Sequence of chain 1.A:
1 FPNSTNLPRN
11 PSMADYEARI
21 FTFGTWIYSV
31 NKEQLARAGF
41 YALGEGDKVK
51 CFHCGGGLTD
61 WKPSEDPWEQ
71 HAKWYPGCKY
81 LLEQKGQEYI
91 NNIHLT

Binding-site contacts:
Ligand atom CM contacts residue LYS62 of chain 1.A at 3.6 Å.
Ligand atom O contacts residue LEU58 of chain 1.A at 3.3 Å.
Ligand atom CM contacts residue ASP60 of chain 1.A at 3.0 Å.
Ligand atom N contacts residue GLY57 of chain 1.A at 3.2 Å (h-bond).
Ligand atom CD contacts residue TRP74 of chain 1.A at 3.7 Å (hydrophobic).
Ligand atom CE2 contacts residue LYS48 of chain 1.A at 3.7 Å.
Ligand atom CE2 contacts residue VAL49 of chain 1.A at 3.4 Å (hydrophobic).
Ligand atom CA contacts residue LEU58 of chain 1.A at 3.8 Å (hydrophobic).
Ligand atom CE2 contacts residue GLY57 of chain 1.A at 3.5 Å.
Ligand atom O contacts residue THR59 of chain 1.A at 2.7 Å (h-bond).
Ligand atom N contacts residue THR59 of chain 1.A at 2.7 Å (h-bond).
Ligand atom CA contacts residue GLU65 of chain 1.A at 3.5 Å.
Ligand atom CB contacts residue GLY57 of chain 1.A at 3.7 Å.
Ligand atom CZ contacts residue VAL49 of chain 1.A at 3.5 Å (hydrophobic).
Ligand atom CB contacts residue TYR75 of chain 1.A at 3.3 Å (hydrophobic).
Ligand atom CA contacts residue THR59 of chain 1.A at 3.6 Å.
Ligand atom CD2 contacts residue LEU58 of chain 1.A at 3.5 Å (hydrophobic).
Ligand atom C contacts residue THR59 of chain 1.A at 3.5 Å.
Ligand atom CB contacts residue GLU65 of chain 1.A at 3.6 Å.
Ligand atom CB contacts residue THR59 of chain 1.A at 3.7 Å.
Ligand atom C contacts residue GLY57 of chain 1.A at 3.6 Å.
Ligand atom CA contacts residue THR59 of chain 1.A at 3.4 Å.
Ligand atom CM contacts residue GLU65 of chain 1.A at 3.0 Å.
Ligand atom O contacts residue TYR75 of chain 1.A at 3.8 Å.
Ligand atom N contacts residue GLU65 of chain 1.A at 2.4 Å (salt-bridge).
Ligand atom CD contacts residue ASP60 of chain 1.A at 3.8 Å.
Ligand atom CD2 contacts residue GLY57 of chain 1.A at 3.6 Å.
Ligand atom CA contacts residue GLY57 of chain 1.A at 3.1 Å.
Ligand atom CG contacts residue TRP74 of chain 1.A at 3.8 Å (hydrophobic).
Ligand atom O contacts residue TRP74 of chain 1.A at 3.6 Å (h-bond).
Ligand atom CA contacts residue ASP60 of chain 1.A at 3.4 Å.
Ligand atom O contacts residue GLN70 of chain 1.A at 3.5 Å (h-bond).
Ligand atom N contacts residue GLN70 of chain 1.A at 3.5 Å (h-bond).
Ligand atom C contacts residue THR59 of chain 1.A at 3.9 Å.
Ligand atom CB contacts residue GLN70 of chain 1.A at 3.6 Å.
Ligand atom CZ contacts residue LEU43 of chain 1.A at 3.8 Å (hydrophobic).
Ligand atom CZ contacts residue GLY57 of chain 1.A at 3.7 Å.
Ligand atom O contacts residue GLY57 of chain 1.A at 3.7 Å.
Ligand atom CE2 contacts residue LEU58 of chain 1.A at 3.2 Å (hydrophobic).
Ligand atom CZ contacts residue LYS50 of chain 1.A at 3.6 Å.

The small molecule below binds the protein below.
Small molecule (SMILES): CN[C@@H](C)C(=O)N[C@@H](CCCCN)C(=O)N1CCC[C@H]1C(=O)N[C@H](C=O)Cc1ccccc1